Binding-site contacts:
Ligand atom BR1 contacts residue LEU121 of chain 1.I at 4.1 Å.
Ligand atom C9 contacts residue TRP162 of chain 1.H at 4.3 Å (hydrophobic).
Ligand atom C4 contacts residue CYS207 of chain 1.H at 4.2 Å (hydrophobic).
Ligand atom C10 contacts residue TYR204 of chain 1.H at 4.1 Å (hydrophobic).
Ligand atom C9 contacts residue TYR211 of chain 1.H at 3.6 Å (hydrophobic).
Ligand atom C3 contacts residue HIS123 of chain 1.I at 4.2 Å.
Ligand atom C3 contacts residue CYS207 of chain 1.H at 3.7 Å (hydrophobic).
Ligand atom C2 contacts residue TRP162 of chain 1.H at 3.5 Å (hydrophobic).
Ligand atom C9 contacts residue TYR204 of chain 1.H at 3.4 Å (hydrophobic).
Ligand atom BR1 contacts residue HIS123 of chain 1.I at 3.6 Å.
Ligand atom C4 contacts residue HIS123 of chain 1.I at 3.5 Å.
Ligand atom BR1 contacts residue THR133 of chain 1.I at 3.8 Å.
Ligand atom N2 contacts residue TRP162 of chain 1.H at 3.6 Å (h-bond).
Ligand atom C5 contacts residue THR133 of chain 1.I at 3.9 Å.
Ligand atom BR1 contacts residue ALA122 of chain 1.I at 4.1 Å.
Ligand atom C5 contacts residue HIS123 of chain 1.I at 4.2 Å.
Ligand atom C10 contacts residue CYS206 of chain 1.H at 3.6 Å (hydrophobic).
Ligand atom N3 contacts residue SER161 of chain 1.H at 4.0 Å.
Ligand atom N1 contacts residue THR163 of chain 1.H at 4.0 Å.
Ligand atom C4 contacts residue GLN131 of chain 1.I at 3.8 Å.
Ligand atom C8 contacts residue TRP162 of chain 1.H at 3.5 Å (hydrophobic).
Ligand atom N3 contacts residue TYR108 of chain 1.H at 2.8 Å (h-bond).
Ligand atom C6 contacts residue TRP162 of chain 1.H at 3.5 Å (hydrophobic).
Ligand atom N3 contacts residue TRP162 of chain 1.H at 2.9 Å (h-bond).
Ligand atom C7 contacts residue TYR108 of chain 1.H at 3.4 Å (hydrophobic).
Ligand atom C6 contacts residue TRP72 of chain 1.I at 3.8 Å (hydrophobic).
Ligand atom N1 contacts residue THR133 of chain 1.I at 3.5 Å.
Ligand atom C1 contacts residue THR133 of chain 1.I at 3.7 Å.
Ligand atom BR1 contacts residue TYR132 of chain 1.I at 3.9 Å.
Ligand atom C3 contacts residue TRP162 of chain 1.H at 4.2 Å (hydrophobic).
Ligand atom C8 contacts residue TYR211 of chain 1.H at 3.5 Å (hydrophobic).
Ligand atom C7 contacts residue TRP162 of chain 1.H at 3.7 Å (hydrophobic).
Ligand atom C1 contacts residue TRP162 of chain 1.H at 3.5 Å (hydrophobic).
Ligand atom C5 contacts residue THR163 of chain 1.H at 4.3 Å.
Ligand atom C3 contacts residue CYS206 of chain 1.H at 3.6 Å (hydrophobic).
Ligand atom C8 contacts residue TYR108 of chain 1.H at 3.2 Å (hydrophobic).
Ligand atom BR1 contacts residue GLN131 of chain 1.I at 3.1 Å.
Ligand atom C8 contacts residue TYR204 of chain 1.H at 3.8 Å (hydrophobic).
Ligand atom C7 contacts residue TRP72 of chain 1.I at 3.5 Å (hydrophobic).
Ligand atom N1 contacts residue TRP162 of chain 1.H at 3.9 Å.

Sequence of chain 1.I:
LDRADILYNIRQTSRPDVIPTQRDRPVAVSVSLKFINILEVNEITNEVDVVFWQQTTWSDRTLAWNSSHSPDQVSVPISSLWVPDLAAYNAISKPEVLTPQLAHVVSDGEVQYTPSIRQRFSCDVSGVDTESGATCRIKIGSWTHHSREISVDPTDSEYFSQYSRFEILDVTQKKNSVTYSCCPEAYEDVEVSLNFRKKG

The small molecule below binds the protein below.
Small molecule (SMILES): Brc1ccc(N2CCCNCC2)cn1

Sequence of chain 1.H:
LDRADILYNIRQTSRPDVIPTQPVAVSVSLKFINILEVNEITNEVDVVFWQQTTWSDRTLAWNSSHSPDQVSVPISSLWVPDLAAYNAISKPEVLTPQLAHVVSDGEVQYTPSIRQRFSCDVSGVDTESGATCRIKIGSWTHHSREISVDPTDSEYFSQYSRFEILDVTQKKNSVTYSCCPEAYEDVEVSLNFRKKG